Sequence of chain 1.B:
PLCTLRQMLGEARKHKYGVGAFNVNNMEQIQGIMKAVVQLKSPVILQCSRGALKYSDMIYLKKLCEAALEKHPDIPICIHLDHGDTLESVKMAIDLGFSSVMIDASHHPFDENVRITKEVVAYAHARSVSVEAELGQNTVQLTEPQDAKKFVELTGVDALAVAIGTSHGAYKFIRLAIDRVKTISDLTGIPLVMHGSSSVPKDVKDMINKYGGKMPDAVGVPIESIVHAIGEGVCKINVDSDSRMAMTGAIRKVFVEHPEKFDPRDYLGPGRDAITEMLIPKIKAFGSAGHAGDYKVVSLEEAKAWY

Binding-site contacts:
Ligand atom N2 contacts residue ASN253 of chain 1.B at 3.6 Å.
Ligand atom O2 contacts residue HIS210 of chain 1.B at 3.6 Å.
Ligand atom O4P contacts residue SER212 of chain 1.B at 3.1 Å (h-bond).
Ligand atom C2 contacts residue VAL254 of chain 1.B at 4.0 Å (hydrophobic).
Ligand atom O1 contacts residue GLY211 of chain 1.B at 2.9 Å (h-bond).
Ligand atom C1 contacts residue GLY211 of chain 1.B at 3.9 Å.
Ligand atom O2 contacts residue HIS84 of chain 1.B at 3.6 Å (h-bond).
Ligand atom P contacts residue LYS182 of chain 1.B at 3.8 Å.
Ligand atom O1 contacts residue ASN253 of chain 1.B at 3.6 Å.
Ligand atom P contacts residue SER213 of chain 1.B at 3.7 Å.
Ligand atom O2P contacts residue HIS178 of chain 1.B at 3.9 Å.
Ligand atom O2 contacts residue ASN24 of chain 1.B at 4.0 Å.
Ligand atom O3P contacts residue SER256 of chain 1.B at 2.7 Å (h-bond).
Ligand atom O2P contacts residue LYS182 of chain 1.B at 3.7 Å.
Ligand atom C2 contacts residue ASN253 of chain 1.B at 3.6 Å.
Ligand atom C1 contacts residue ASN253 of chain 1.B at 3.5 Å.
Ligand atom O2 contacts residue ZN1 of chain 1.E at 2.6 Å.
Ligand atom O4P contacts residue SER213 of chain 1.B at 3.0 Å (h-bond).
Ligand atom P contacts residue GLY211 of chain 1.B at 3.8 Å.
Ligand atom O2P contacts residue SER256 of chain 1.B at 2.8 Å (h-bond).
Ligand atom O3P contacts residue SER213 of chain 1.B at 2.5 Å (h-bond).
Ligand atom C1 contacts residue ZN1 of chain 1.E at 3.0 Å.
Ligand atom O4P contacts residue LYS182 of chain 1.B at 2.7 Å (salt-bridge).
Ligand atom N2 contacts residue ASN24 of chain 1.B at 3.3 Å (h-bond).
Ligand atom O1 contacts residue HIS210 of chain 1.B at 3.6 Å.
Ligand atom O1 contacts residue HIS178 of chain 1.B at 3.4 Å.
Ligand atom O1P contacts residue GLY211 of chain 1.B at 3.5 Å.
Ligand atom O3P contacts residue VAL254 of chain 1.B at 3.9 Å.
Ligand atom N2 contacts residue GLN48 of chain 1.B at 3.9 Å.
Ligand atom O4P contacts residue GLY211 of chain 1.B at 2.9 Å.
Ligand atom O2 contacts residue ASN253 of chain 1.B at 3.0 Å (h-bond).
Ligand atom O2P contacts residue GLY179 of chain 1.B at 3.0 Å (h-bond).
Ligand atom P contacts residue SER256 of chain 1.B at 3.7 Å.
Ligand atom O2 contacts residue GLN48 of chain 1.B at 3.8 Å.
Ligand atom O1 contacts residue ZN1 of chain 1.E at 2.4 Å.
Ligand atom N2 contacts residue ASP83 of chain 1.B at 3.4 Å (salt-bridge).
Ligand atom N2 contacts residue ZN1 of chain 1.E at 3.3 Å.
Ligand atom O3P contacts residue ASP255 of chain 1.B at 2.9 Å (salt-bridge).
Ligand atom O2 contacts residue ASP83 of chain 1.B at 2.6 Å (salt-bridge).
Ligand atom C2 contacts residue ASP255 of chain 1.B at 3.4 Å.

A small-molecule ligand and the protein it binds are described below.
Small molecule (SMILES): O=C(COP(=O)(O)O)NO